Sequence of chain 1.B:
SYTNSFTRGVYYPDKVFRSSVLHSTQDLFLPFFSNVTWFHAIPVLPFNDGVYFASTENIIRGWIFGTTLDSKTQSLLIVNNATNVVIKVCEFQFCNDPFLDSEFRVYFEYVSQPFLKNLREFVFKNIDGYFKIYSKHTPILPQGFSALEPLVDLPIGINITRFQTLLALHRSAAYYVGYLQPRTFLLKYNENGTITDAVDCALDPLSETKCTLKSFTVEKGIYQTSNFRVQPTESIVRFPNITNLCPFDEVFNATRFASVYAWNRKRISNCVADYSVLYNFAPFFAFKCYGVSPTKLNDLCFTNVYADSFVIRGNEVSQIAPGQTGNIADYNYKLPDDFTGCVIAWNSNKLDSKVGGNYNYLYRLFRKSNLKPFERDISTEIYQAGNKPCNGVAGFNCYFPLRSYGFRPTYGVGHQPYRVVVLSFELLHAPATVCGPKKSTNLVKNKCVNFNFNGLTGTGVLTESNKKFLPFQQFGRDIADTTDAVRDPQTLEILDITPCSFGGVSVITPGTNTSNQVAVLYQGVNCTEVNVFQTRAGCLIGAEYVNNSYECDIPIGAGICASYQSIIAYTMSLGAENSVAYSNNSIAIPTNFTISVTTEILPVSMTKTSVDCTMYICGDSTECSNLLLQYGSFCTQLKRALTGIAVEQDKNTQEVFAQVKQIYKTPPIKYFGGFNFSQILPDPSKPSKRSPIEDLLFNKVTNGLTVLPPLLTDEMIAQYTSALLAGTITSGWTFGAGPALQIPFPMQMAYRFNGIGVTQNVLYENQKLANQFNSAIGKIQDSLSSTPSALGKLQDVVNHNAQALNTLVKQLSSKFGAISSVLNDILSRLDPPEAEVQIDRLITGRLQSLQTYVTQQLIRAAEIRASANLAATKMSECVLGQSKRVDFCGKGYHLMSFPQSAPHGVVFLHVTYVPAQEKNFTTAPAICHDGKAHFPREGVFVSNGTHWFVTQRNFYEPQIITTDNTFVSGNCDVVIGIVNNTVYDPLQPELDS

The protein below binds the small molecule below.
Small molecule (SMILES): CC(=O)N[C@@H]1[C@@H](O)[C@H](O)[C@@H](CO)O[C@H]1O

Sequence of chain 1.C:
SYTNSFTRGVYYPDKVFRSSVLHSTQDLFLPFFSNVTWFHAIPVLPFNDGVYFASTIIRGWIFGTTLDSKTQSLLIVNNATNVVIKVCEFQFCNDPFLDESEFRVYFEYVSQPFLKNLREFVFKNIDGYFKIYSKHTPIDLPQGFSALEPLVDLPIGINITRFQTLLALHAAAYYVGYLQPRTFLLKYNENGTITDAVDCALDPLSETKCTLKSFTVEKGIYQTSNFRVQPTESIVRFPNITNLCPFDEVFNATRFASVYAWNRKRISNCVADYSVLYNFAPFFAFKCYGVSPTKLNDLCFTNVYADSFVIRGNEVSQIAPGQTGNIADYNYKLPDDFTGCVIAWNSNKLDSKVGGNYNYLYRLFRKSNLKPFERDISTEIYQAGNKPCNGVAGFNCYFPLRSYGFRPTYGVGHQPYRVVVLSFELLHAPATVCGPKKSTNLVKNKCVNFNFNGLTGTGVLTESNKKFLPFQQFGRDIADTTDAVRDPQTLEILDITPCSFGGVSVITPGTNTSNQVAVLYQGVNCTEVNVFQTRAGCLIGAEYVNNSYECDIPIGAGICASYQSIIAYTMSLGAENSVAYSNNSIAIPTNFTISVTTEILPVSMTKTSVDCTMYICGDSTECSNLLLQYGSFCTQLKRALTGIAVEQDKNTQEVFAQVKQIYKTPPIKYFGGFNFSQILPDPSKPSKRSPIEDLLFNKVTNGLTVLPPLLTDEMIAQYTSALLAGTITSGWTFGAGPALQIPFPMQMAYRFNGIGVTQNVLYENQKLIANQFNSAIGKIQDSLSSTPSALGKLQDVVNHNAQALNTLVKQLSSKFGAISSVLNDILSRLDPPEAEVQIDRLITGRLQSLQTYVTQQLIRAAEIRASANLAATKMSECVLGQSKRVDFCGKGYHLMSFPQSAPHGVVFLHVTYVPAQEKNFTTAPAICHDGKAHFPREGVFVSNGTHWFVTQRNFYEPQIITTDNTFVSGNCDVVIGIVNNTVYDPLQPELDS

Binding-site contacts:
Ligand atom C7 contacts residue ASN266 of chain 1.B at 3.6 Å.
Ligand atom C6 contacts residue LYS542 of chain 1.C at 4.2 Å.
Ligand atom O5 contacts residue ASN266 of chain 1.B at 2.4 Å (h-bond).
Ligand atom C5 contacts residue LYS542 of chain 1.C at 4.3 Å.
Ligand atom O6 contacts residue LYS542 of chain 1.C at 3.0 Å (salt-bridge).
Ligand atom C1 contacts residue ASN266 of chain 1.B at 1.4 Å.
Ligand atom C1 contacts residue GLU265 of chain 1.B at 4.3 Å.
Ligand atom O7 contacts residue ASN266 of chain 1.B at 4.2 Å.
Ligand atom C1 contacts residue LYS542 of chain 1.C at 4.0 Å.
Ligand atom N2 contacts residue ASN266 of chain 1.B at 2.9 Å (h-bond).
Ligand atom C2 contacts residue ASN266 of chain 1.B at 2.5 Å.
Ligand atom C5 contacts residue ASN266 of chain 1.B at 3.7 Å.
Ligand atom C4 contacts residue ASN266 of chain 1.B at 4.2 Å.
Ligand atom O5 contacts residue LYS542 of chain 1.C at 3.2 Å (salt-bridge).
Ligand atom C8 contacts residue ASN266 of chain 1.B at 3.9 Å.
Ligand atom C3 contacts residue ASN266 of chain 1.B at 3.8 Å.